Sequence of chain 1.A:
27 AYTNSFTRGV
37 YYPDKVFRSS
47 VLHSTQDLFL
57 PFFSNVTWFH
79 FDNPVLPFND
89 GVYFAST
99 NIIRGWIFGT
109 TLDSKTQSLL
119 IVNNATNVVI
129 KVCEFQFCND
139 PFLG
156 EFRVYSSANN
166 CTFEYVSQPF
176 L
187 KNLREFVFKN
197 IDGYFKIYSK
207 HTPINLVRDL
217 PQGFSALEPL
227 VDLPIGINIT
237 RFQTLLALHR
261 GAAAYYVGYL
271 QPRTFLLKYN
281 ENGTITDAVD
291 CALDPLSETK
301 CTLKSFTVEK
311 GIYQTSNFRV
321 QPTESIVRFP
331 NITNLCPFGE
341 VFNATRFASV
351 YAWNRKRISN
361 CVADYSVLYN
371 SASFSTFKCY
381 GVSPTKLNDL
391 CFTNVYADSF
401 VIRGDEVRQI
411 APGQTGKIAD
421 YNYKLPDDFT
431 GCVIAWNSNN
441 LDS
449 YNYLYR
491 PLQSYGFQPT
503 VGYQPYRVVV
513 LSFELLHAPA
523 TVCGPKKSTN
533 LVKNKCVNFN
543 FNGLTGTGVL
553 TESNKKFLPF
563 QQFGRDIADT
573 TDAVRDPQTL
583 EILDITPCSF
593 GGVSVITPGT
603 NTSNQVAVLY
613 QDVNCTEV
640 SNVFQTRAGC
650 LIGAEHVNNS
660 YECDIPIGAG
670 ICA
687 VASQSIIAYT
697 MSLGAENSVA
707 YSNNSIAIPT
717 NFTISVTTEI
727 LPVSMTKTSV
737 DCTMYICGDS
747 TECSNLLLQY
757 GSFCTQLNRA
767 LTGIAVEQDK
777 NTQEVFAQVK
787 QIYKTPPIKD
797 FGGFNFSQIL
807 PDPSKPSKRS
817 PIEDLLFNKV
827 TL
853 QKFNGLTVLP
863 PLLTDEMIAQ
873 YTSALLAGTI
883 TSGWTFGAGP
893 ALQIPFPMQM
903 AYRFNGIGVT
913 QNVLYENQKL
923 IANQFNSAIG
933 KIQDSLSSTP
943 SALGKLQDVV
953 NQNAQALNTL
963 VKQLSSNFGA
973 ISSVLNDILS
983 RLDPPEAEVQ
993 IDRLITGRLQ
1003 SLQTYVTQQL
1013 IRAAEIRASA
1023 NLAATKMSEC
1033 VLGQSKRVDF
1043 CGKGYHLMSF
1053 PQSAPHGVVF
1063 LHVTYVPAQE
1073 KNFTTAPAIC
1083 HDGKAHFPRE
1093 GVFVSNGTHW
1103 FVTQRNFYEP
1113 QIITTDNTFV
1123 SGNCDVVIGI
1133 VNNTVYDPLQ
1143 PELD

Binding-site contacts:
Ligand atom C5 contacts residue ASN331 of chain 1.A at 3.1 Å.
Ligand atom C8 contacts residue LEU582 of chain 1.A at 4.5 Å (hydrophobic).
Ligand atom N2 contacts residue ASN331 of chain 1.A at 3.7 Å.
Ligand atom C2 contacts residue GLN580 of chain 1.A at 4.3 Å.
Ligand atom C1 contacts residue ASN331 of chain 1.A at 1.4 Å.
Ligand atom C4 contacts residue GLN580 of chain 1.A at 3.8 Å.
Ligand atom O6 contacts residue ASN331 of chain 1.A at 3.2 Å (h-bond).
Ligand atom C6 contacts residue GLN580 of chain 1.A at 4.5 Å.
Ligand atom C3 contacts residue GLN580 of chain 1.A at 4.5 Å.
Ligand atom O4 contacts residue GLN580 of chain 1.A at 3.4 Å (h-bond).
Ligand atom O5 contacts residue GLN580 of chain 1.A at 2.7 Å (h-bond).
Ligand atom N2 contacts residue GLN580 of chain 1.A at 3.8 Å.
Ligand atom C6 contacts residue ASN331 of chain 1.A at 3.1 Å.
Ligand atom C3 contacts residue ASN331 of chain 1.A at 3.3 Å.
Ligand atom C2 contacts residue ASN331 of chain 1.A at 2.5 Å.
Ligand atom C1 contacts residue GLN580 of chain 1.A at 3.9 Å.
Ligand atom C5 contacts residue GLN580 of chain 1.A at 3.2 Å.
Ligand atom O3 contacts residue ASN331 of chain 1.A at 3.5 Å (h-bond).
Ligand atom C4 contacts residue ASN331 of chain 1.A at 3.6 Å.
Ligand atom O5 contacts residue ASN331 of chain 1.A at 2.4 Å (h-bond).

A protein and the small-molecule ligand that binds it are described below.
Small molecule (SMILES): CC(=O)N[C@H]1[C@H](O[C@H]2[C@H](O)[C@@H](NC(C)=O)CO[C@@H]2CO)O[C@H](CO)[C@@H](O)[C@@H]1O